Sequence of chain 1.G:
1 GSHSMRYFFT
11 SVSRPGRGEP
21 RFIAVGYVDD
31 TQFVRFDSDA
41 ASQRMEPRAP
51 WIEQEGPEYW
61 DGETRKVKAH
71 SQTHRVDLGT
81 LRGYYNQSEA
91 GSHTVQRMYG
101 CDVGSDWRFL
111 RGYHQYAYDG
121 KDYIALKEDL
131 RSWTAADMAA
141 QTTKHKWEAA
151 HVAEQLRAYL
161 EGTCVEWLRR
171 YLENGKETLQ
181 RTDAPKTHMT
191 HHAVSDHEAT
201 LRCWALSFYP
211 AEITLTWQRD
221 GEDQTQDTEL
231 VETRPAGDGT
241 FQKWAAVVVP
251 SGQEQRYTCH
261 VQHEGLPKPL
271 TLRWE

Binding-site contacts:
Ligand atom N contacts residue GLU63 of chain 1.G at 2.9 Å (salt-bridge).
Ligand atom O contacts residue TYR84 of chain 1.G at 3.1 Å (h-bond).
Ligand atom CG2 contacts residue ARG97 of chain 1.G at 3.1 Å.
Ligand atom O contacts residue LYS146 of chain 1.G at 3.3 Å.
Ligand atom N contacts residue TYR99 of chain 1.G at 3.0 Å (h-bond).
Ligand atom O contacts residue THR73 of chain 1.G at 3.4 Å (h-bond).
Ligand atom CB contacts residue GLU63 of chain 1.G at 3.3 Å.
Ligand atom CB contacts residue ASP77 of chain 1.G at 3.3 Å.
Ligand atom N contacts residue ASP77 of chain 1.G at 2.6 Å (salt-bridge).
Ligand atom CB contacts residue TYR99 of chain 1.G at 3.5 Å (hydrophobic).
Ligand atom CD2 contacts residue PHE9 of chain 1.G at 3.4 Å (hydrophobic).
Ligand atom CD1 contacts residue THR73 of chain 1.G at 3.3 Å.
Ligand atom O contacts residue TRP147 of chain 1.G at 2.8 Å (h-bond).
Ligand atom CG1 contacts residue THR143 of chain 1.G at 3.2 Å.
Ligand atom O contacts residue TYR159 of chain 1.G at 2.3 Å (h-bond).
Ligand atom N contacts residue TYR171 of chain 1.G at 3.2 Å (h-bond).
Ligand atom OG contacts residue GLU63 of chain 1.G at 2.5 Å (salt-bridge).
Ligand atom CE2 contacts residue GLN155 of chain 1.G at 3.4 Å.
Ligand atom O contacts residue HIS70 of chain 1.G at 3.3 Å.
Ligand atom CA contacts residue TYR7 of chain 1.G at 3.5 Å (hydrophobic).
Ligand atom CB contacts residue TRP167 of chain 1.G at 3.4 Å (hydrophobic).
Ligand atom CD1 contacts residue HIS70 of chain 1.G at 3.4 Å.
Ligand atom C contacts residue TYR159 of chain 1.G at 3.5 Å (hydrophobic).
Ligand atom N contacts residue TYR7 of chain 1.G at 3.5 Å (h-bond).
Ligand atom O contacts residue LYS146 of chain 1.G at 3.2 Å.
Ligand atom CG1 contacts residue LEU81 of chain 1.G at 3.5 Å (hydrophobic).
Ligand atom NE2 contacts residue THR73 of chain 1.G at 2.9 Å (h-bond).
Ligand atom CG2 contacts residue THR143 of chain 1.G at 3.5 Å.
Ligand atom CD2 contacts residue TYR99 of chain 1.G at 3.3 Å (hydrophobic).
Ligand atom CD1 contacts residue LEU156 of chain 1.G at 3.5 Å (hydrophobic).
Ligand atom CG contacts residue GLU63 of chain 1.G at 3.3 Å.
Ligand atom O contacts residue THR143 of chain 1.G at 3.2 Å (h-bond).
Ligand atom C contacts residue LYS146 of chain 1.G at 3.5 Å.
Ligand atom NE1 contacts residue GLN155 of chain 1.G at 2.9 Å (h-bond).
Ligand atom O contacts residue TRP147 of chain 1.G at 3.5 Å.
Ligand atom CA contacts residue ASP77 of chain 1.G at 3.5 Å.
Ligand atom CG1 contacts residue HIS70 of chain 1.G at 3.5 Å.
Ligand atom O contacts residue LYS66 of chain 1.G at 3.2 Å.
Ligand atom CD1 contacts residue ALA69 of chain 1.G at 3.4 Å (hydrophobic).
Ligand atom CE contacts residue LYS66 of chain 1.G at 3.0 Å.

A small-molecule ligand and the protein it binds are described below.
Small molecule (SMILES): CC[C@H](C)[C@H](NC(=O)[C@H](CC1=c2ccccc2=NC1)NC(=O)[C@H](CCSC)NC(=O)[C@H](CC(C)C)NC(=O)[C@H](CC(C)C)NC(=O)[C@@H](N)CO)C(=O)N[C@H](C(=O)N[C@@H](CCC(N)=O)C(=O)N[C@H](C=O)C(C)C)[C@@H](C)O